Sequence of chain 51.A:
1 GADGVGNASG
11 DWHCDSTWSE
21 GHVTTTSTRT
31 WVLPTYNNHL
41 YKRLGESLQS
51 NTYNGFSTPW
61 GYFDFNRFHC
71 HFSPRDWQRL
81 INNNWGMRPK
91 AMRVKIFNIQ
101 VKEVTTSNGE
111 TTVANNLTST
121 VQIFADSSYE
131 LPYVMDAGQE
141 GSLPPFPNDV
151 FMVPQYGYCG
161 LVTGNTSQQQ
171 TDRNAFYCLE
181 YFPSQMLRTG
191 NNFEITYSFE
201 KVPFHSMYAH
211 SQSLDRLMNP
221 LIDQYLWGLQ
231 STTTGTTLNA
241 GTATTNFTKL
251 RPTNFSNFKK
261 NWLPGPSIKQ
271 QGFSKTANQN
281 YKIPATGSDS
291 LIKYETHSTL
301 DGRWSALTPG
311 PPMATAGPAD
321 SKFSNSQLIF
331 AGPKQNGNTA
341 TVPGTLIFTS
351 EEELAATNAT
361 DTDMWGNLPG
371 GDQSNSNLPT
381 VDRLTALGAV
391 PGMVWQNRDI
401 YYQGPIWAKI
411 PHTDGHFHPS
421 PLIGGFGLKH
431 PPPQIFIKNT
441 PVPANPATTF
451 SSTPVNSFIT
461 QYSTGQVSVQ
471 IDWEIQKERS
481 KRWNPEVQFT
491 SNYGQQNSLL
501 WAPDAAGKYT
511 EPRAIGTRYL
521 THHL

Binding-site contacts:
Ligand atom N1 contacts residue PRO419 of chain 51.A at 3.5 Å (h-bond).
Ligand atom C6 contacts residue PRO419 of chain 51.A at 3.2 Å (hydrophobic).
Ligand atom O2P contacts residue PRO419 of chain 51.A at 4.2 Å.
Ligand atom N7 contacts residue SER420 of chain 51.A at 3.9 Å.
Ligand atom N6 contacts residue PHE426 of chain 51.A at 3.8 Å.
Ligand atom O1P contacts residue HIS416 of chain 51.A at 4.2 Å.
Ligand atom C6 contacts residue VAL202 of chain 51.A at 3.9 Å (hydrophobic).
Ligand atom C2 contacts residue PRO419 of chain 51.A at 4.0 Å (hydrophobic).
Ligand atom C1' contacts residue HIS418 of chain 51.A at 4.1 Å.
Ligand atom C4 contacts residue PRO203 of chain 51.A at 4.2 Å (hydrophobic).
Ligand atom N6 contacts residue SER420 of chain 51.A at 4.0 Å.
Ligand atom C5 contacts residue SER420 of chain 51.A at 4.3 Å.
Ligand atom O4' contacts residue PRO419 of chain 51.A at 4.3 Å.
Ligand atom O4' contacts residue HIS418 of chain 51.A at 4.1 Å.
Ligand atom N3 contacts residue PRO419 of chain 51.A at 4.3 Å.
Ligand atom N3 contacts residue PRO203 of chain 51.A at 4.4 Å.
Ligand atom C5 contacts residue PRO203 of chain 51.A at 4.3 Å (hydrophobic).
Ligand atom C5 contacts residue PRO419 of chain 51.A at 3.7 Å (hydrophobic).
Ligand atom C8 contacts residue PRO203 of chain 51.A at 4.4 Å (hydrophobic).
Ligand atom C8 contacts residue HIS418 of chain 51.A at 3.7 Å.
Ligand atom N6 contacts residue GLY427 of chain 51.A at 2.8 Å (h-bond).
Ligand atom C2 contacts residue GLY427 of chain 51.A at 3.4 Å.
Ligand atom N6 contacts residue PRO419 of chain 51.A at 3.4 Å (h-bond).
Ligand atom N1 contacts residue GLY427 of chain 51.A at 2.7 Å (h-bond).
Ligand atom C4 contacts residue PRO419 of chain 51.A at 4.2 Å (hydrophobic).
Ligand atom C6 contacts residue SER420 of chain 51.A at 4.3 Å.
Ligand atom N1 contacts residue VAL202 of chain 51.A at 3.7 Å.
Ligand atom N7 contacts residue PRO419 of chain 51.A at 4.3 Å.
Ligand atom C2 contacts residue VAL202 of chain 51.A at 4.3 Å (hydrophobic).
Ligand atom P contacts residue HIS416 of chain 51.A at 4.0 Å.
Ligand atom O5' contacts residue PRO419 of chain 51.A at 3.9 Å.
Ligand atom N6 contacts residue VAL202 of chain 51.A at 4.0 Å.
Ligand atom C2' contacts residue PRO203 of chain 51.A at 4.0 Å (hydrophobic).
Ligand atom O2P contacts residue HIS416 of chain 51.A at 2.8 Å (h-bond).
Ligand atom N9 contacts residue HIS418 of chain 51.A at 4.3 Å.
Ligand atom N9 contacts residue PRO203 of chain 51.A at 4.2 Å.
Ligand atom N7 contacts residue HIS418 of chain 51.A at 4.4 Å.
Ligand atom N6 contacts residue GLY425 of chain 51.A at 4.1 Å.
Ligand atom C6 contacts residue GLY427 of chain 51.A at 3.7 Å.
Ligand atom C6 contacts residue PRO203 of chain 51.A at 4.4 Å (hydrophobic).

This small molecule binds to this protein.
Small molecule (SMILES): Nc1ncnc2c1ncn2[C@H]1C[C@H](O)[C@@H](COP(=O)(O)O)O1